Sequence of chain 4.B:
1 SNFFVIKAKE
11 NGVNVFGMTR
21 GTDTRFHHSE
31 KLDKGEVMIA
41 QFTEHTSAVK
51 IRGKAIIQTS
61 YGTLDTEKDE

Binding-site contacts:
Ligand atom CB contacts residue SER47 of chain 4.A at 3.4 Å.
Ligand atom CA contacts residue GLY21 of chain 4.A at 3.6 Å.
Ligand atom CD1 contacts residue GLN41 of chain 4.B at 3.7 Å.
Ligand atom N contacts residue THR19 of chain 4.A at 2.8 Å (h-bond).
Ligand atom CH2 contacts residue GLY17 of chain 4.B at 3.6 Å.
Ligand atom CD1 contacts residue SER47 of chain 4.A at 3.5 Å.
Ligand atom C contacts residue GLY21 of chain 4.A at 3.5 Å.
Ligand atom N contacts residue ASP23 of chain 4.A at 3.1 Å (salt-bridge).
Ligand atom C contacts residue SER47 of chain 4.A at 3.5 Å.
Ligand atom CH2 contacts residue VAL49 of chain 4.B at 3.9 Å (hydrophobic).
Ligand atom CE3 contacts residue HIS28 of chain 4.B at 3.9 Å.
Ligand atom CA contacts residue SER47 of chain 4.A at 3.9 Å.
Ligand atom OXT contacts residue SER47 of chain 4.A at 2.8 Å (h-bond).
Ligand atom N contacts residue GLY21 of chain 4.A at 2.8 Å (h-bond).
Ligand atom OXT contacts residue THR43 of chain 4.B at 3.6 Å.
Ligand atom C contacts residue THR43 of chain 4.B at 3.5 Å.
Ligand atom CZ2 contacts residue THR46 of chain 4.B at 3.9 Å.
Ligand atom C contacts residue THR46 of chain 4.B at 3.9 Å.
Ligand atom CZ3 contacts residue HIS28 of chain 4.B at 3.9 Å.
Ligand atom CA contacts residue THR24 of chain 4.A at 3.2 Å.
Ligand atom CZ2 contacts residue VAL49 of chain 4.B at 3.7 Å (hydrophobic).
Ligand atom CB contacts residue THR19 of chain 4.A at 3.7 Å.
Ligand atom CD1 contacts residue THR43 of chain 4.B at 3.9 Å.
Ligand atom CG contacts residue SER47 of chain 4.A at 3.8 Å.
Ligand atom CB contacts residue THR24 of chain 4.A at 3.5 Å.
Ligand atom NE1 contacts residue GLN41 of chain 4.B at 2.9 Å (h-bond).
Ligand atom CH2 contacts residue MET38 of chain 4.B at 3.9 Å (hydrophobic).
Ligand atom CE2 contacts residue ALA40 of chain 4.B at 4.0 Å (hydrophobic).
Ligand atom OXT contacts residue GLY21 of chain 4.A at 3.1 Å (h-bond).
Ligand atom NE1 contacts residue ALA40 of chain 4.B at 3.7 Å.
Ligand atom O contacts residue THR43 of chain 4.B at 2.6 Å (h-bond).
Ligand atom CZ3 contacts residue MET38 of chain 4.B at 3.9 Å (hydrophobic).
Ligand atom OXT contacts residue THR19 of chain 4.A at 4.0 Å.
Ligand atom CZ3 contacts residue GLY17 of chain 4.B at 3.6 Å.
Ligand atom CA contacts residue THR19 of chain 4.A at 3.7 Å.
Ligand atom N contacts residue THR24 of chain 4.A at 2.8 Å (h-bond).
Ligand atom CD1 contacts residue ALA48 of chain 4.A at 4.0 Å (hydrophobic).
Ligand atom OXT contacts residue ARG20 of chain 4.A at 3.4 Å.
Ligand atom O contacts residue HIS45 of chain 4.B at 3.8 Å.
Ligand atom O contacts residue THR46 of chain 4.B at 2.8 Å (h-bond).

This small molecule binds to this protein.
Small molecule (SMILES): N[C@@H](Cc1c[nH]c2ccccc12)C(=O)O

Sequence of chain 4.A:
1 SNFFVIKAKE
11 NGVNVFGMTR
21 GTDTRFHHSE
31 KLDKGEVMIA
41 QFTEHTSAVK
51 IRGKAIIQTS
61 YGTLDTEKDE